Sequence of chain 1.B:
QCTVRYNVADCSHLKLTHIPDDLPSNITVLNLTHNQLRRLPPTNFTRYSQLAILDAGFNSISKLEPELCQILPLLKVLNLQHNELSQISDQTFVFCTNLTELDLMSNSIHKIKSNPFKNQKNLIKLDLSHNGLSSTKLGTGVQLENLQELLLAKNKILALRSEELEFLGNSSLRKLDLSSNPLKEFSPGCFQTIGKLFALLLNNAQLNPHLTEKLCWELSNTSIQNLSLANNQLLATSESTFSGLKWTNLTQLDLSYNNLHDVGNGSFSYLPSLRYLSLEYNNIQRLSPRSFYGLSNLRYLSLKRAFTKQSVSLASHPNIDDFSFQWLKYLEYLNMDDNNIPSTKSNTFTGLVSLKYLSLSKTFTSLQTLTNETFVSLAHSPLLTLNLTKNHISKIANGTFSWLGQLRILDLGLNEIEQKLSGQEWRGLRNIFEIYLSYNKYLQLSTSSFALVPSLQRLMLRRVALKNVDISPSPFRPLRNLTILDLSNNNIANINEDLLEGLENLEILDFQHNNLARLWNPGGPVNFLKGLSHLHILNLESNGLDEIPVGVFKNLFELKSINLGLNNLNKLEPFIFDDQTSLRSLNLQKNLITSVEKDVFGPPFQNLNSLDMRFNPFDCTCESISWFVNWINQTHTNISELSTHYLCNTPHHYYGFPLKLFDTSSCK

A protein and the small-molecule ligand that binds it are described below.
Small molecule (SMILES): CC(=O)N[C@H]1[C@H](O[C@H]2[C@H](O)[C@@H](NC(C)=O)CO[C@@H]2CO)O[C@H](CO)[C@@H](O[C@@H]2O[C@H](CO)[C@@H](O)[C@H](O)[C@@H]2O)[C@@H]1O

Binding-site contacts:
Ligand atom O5 contacts residue SER363 of chain 1.B at 4.3 Å.
Ligand atom N2 contacts residue ASP413 of chain 1.B at 2.4 Å (salt-bridge).
Ligand atom C3 contacts residue ASP413 of chain 1.B at 3.8 Å.
Ligand atom C7 contacts residue ASN389 of chain 1.B at 3.6 Å.
Ligand atom N2 contacts residue ASN389 of chain 1.B at 2.9 Å (h-bond).
Ligand atom O7 contacts residue ILE411 of chain 1.B at 4.3 Å.
Ligand atom O3 contacts residue ASP413 of chain 1.B at 4.1 Å.
Ligand atom C1 contacts residue SER363 of chain 1.B at 4.4 Å.
Ligand atom O5 contacts residue ASN389 of chain 1.B at 2.4 Å (h-bond).
Ligand atom C4 contacts residue ASN389 of chain 1.B at 4.3 Å.
Ligand atom O7 contacts residue LEU388 of chain 1.B at 4.4 Å.
Ligand atom O7 contacts residue TYR438 of chain 1.B at 3.7 Å.
Ligand atom C1 contacts residue THR391 of chain 1.B at 4.2 Å.
Ligand atom C3 contacts residue ASN389 of chain 1.B at 3.8 Å.
Ligand atom C7 contacts residue ASP413 of chain 1.B at 3.0 Å.
Ligand atom C8 contacts residue ASN389 of chain 1.B at 3.9 Å.
Ligand atom C5 contacts residue ASN389 of chain 1.B at 3.7 Å.
Ligand atom C1 contacts residue ASP413 of chain 1.B at 4.1 Å.
Ligand atom O7 contacts residue ASN389 of chain 1.B at 4.0 Å.
Ligand atom C1 contacts residue ASN389 of chain 1.B at 1.4 Å.
Ligand atom C2 contacts residue ASN389 of chain 1.B at 2.5 Å.
Ligand atom C2 contacts residue ASP413 of chain 1.B at 3.6 Å.
Ligand atom O7 contacts residue ASP413 of chain 1.B at 2.9 Å (salt-bridge).
Ligand atom C8 contacts residue ASP413 of chain 1.B at 4.5 Å.